Sequence of chain 2.A:
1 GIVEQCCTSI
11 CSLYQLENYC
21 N

Sequence of chain 3.D:
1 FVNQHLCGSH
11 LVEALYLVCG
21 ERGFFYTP

Binding-site contacts:
Ligand atom C3 contacts residue CYS11 of chain 2.A at 4.0 Å (hydrophobic).
Ligand atom O1 contacts residue ALA14 of chain 2.B at 3.3 Å.
Ligand atom O1 contacts residue LEU16 of chain 2.A at 3.5 Å.
Ligand atom C2 contacts residue CYS11 of chain 2.A at 3.8 Å (hydrophobic).
Ligand atom C1 contacts residue LEU16 of chain 2.A at 4.3 Å (hydrophobic).
Ligand atom C4 contacts residue LEU6 of chain 3.B at 4.5 Å (hydrophobic).
Ligand atom C1 contacts residue LEU11 of chain 2.B at 4.3 Å (hydrophobic).
Ligand atom C3 contacts residue HIS5 of chain 3.B at 4.3 Å.
Ligand atom C6 contacts residue LEU11 of chain 2.B at 4.0 Å (hydrophobic).
Ligand atom C1 contacts residue ALA14 of chain 2.B at 4.3 Å (hydrophobic).
Ligand atom C6 contacts residue LEU6 of chain 3.B at 4.3 Å (hydrophobic).
Ligand atom O3 contacts residue CYS11 of chain 2.A at 2.9 Å (h-bond).
Ligand atom C5 contacts residue HIS5 of chain 3.B at 4.5 Å.
Ligand atom C2 contacts residue HIS5 of chain 3.B at 3.8 Å.
Ligand atom C3 contacts residue CYS6 of chain 2.A at 3.3 Å (hydrophobic).
Ligand atom O3 contacts residue ILE10 of chain 2.A at 3.6 Å.
Ligand atom C6 contacts residue HIS5 of chain 3.B at 3.9 Å.
Ligand atom C2 contacts residue LEU16 of chain 2.A at 4.4 Å (hydrophobic).
Ligand atom C3 contacts residue LEU11 of chain 2.B at 3.9 Å (hydrophobic).
Ligand atom C5 contacts residue CYS7 of chain 2.B at 4.2 Å (hydrophobic).
Ligand atom C6 contacts residue HIS10 of chain 2.B at 4.0 Å.
Ligand atom C5 contacts residue HIS10 of chain 2.B at 4.0 Å.
Ligand atom C1 contacts residue HIS5 of chain 3.B at 3.4 Å.
Ligand atom C4 contacts residue VAL2 of chain 3.B at 4.4 Å (hydrophobic).
Ligand atom C6 contacts residue ALA14 of chain 2.B at 4.5 Å (hydrophobic).
Ligand atom O3 contacts residue VAL2 of chain 3.B at 4.5 Å.
Ligand atom C2 contacts residue LEU11 of chain 2.B at 4.3 Å (hydrophobic).
Ligand atom O1 contacts residue LEU17 of chain 3.D at 3.8 Å.
Ligand atom C5 contacts residue LEU6 of chain 3.B at 3.9 Å (hydrophobic).
Ligand atom C5 contacts residue CYS6 of chain 2.A at 4.4 Å (hydrophobic).
Ligand atom O1 contacts residue HIS5 of chain 3.B at 3.8 Å.
Ligand atom C5 contacts residue LEU11 of chain 2.B at 3.5 Å (hydrophobic).
Ligand atom O3 contacts residue CYS6 of chain 2.A at 2.6 Å (h-bond).
Ligand atom C4 contacts residue CYS6 of chain 2.A at 3.1 Å (hydrophobic).
Ligand atom C4 contacts residue LEU11 of chain 2.B at 3.5 Å (hydrophobic).
Ligand atom C4 contacts residue CYS7 of chain 2.B at 4.1 Å (hydrophobic).
Ligand atom O3 contacts residue SER9 of chain 2.A at 3.3 Å (h-bond).

Sequence of chain 2.B:
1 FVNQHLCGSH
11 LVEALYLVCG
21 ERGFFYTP

Sequence of chain 3.B:
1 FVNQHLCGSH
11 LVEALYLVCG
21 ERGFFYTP

A small-molecule ligand and the protein it binds are described below.
Small molecule (SMILES): Oc1cccc(O)c1